Binding-site contacts:
Ligand atom N contacts residue TYR171 of chain 1.C at 2.6 Å (h-bond).
Ligand atom CA contacts residue TYR7 of chain 1.C at 3.5 Å (hydrophobic).
Ligand atom O contacts residue TRP147 of chain 1.C at 2.8 Å (h-bond).
Ligand atom OXT contacts residue THR143 of chain 1.C at 2.6 Å (h-bond).
Ligand atom CB contacts residue TYR156 of chain 1.C at 3.4 Å (hydrophobic).
Ligand atom OG contacts residue GLU63 of chain 1.C at 2.8 Å (salt-bridge).
Ligand atom O contacts residue TYR7 of chain 1.C at 3.5 Å.
Ligand atom C contacts residue TYR84 of chain 1.C at 3.2 Å (hydrophobic).
Ligand atom CD2 contacts residue TRP147 of chain 1.C at 3.4 Å (hydrophobic).
Ligand atom CB contacts residue TRP73 of chain 1.C at 3.2 Å (hydrophobic).
Ligand atom CG contacts residue GLN70 of chain 1.C at 3.4 Å.
Ligand atom ND1 contacts residue VAL76 of chain 1.C at 3.4 Å.
Ligand atom OD1 contacts residue GLN70 of chain 1.C at 3.3 Å (h-bond).
Ligand atom CE2 contacts residue LYS66 of chain 1.C at 3.4 Å.
Ligand atom N contacts residue GLN70 of chain 1.C at 2.8 Å (h-bond).
Ligand atom O contacts residue ASN80 of chain 1.C at 2.7 Å (h-bond).
Ligand atom O contacts residue HIS155 of chain 1.C at 2.6 Å (h-bond).
Ligand atom OD1 contacts residue GLN97 of chain 1.C at 2.9 Å (h-bond).
Ligand atom CB contacts residue TRP167 of chain 1.C at 3.4 Å (hydrophobic).
Ligand atom O contacts residue LYS66 of chain 1.C at 2.8 Å (salt-bridge).
Ligand atom O contacts residue TRP73 of chain 1.C at 2.9 Å (h-bond).
Ligand atom CG contacts residue LYS66 of chain 1.C at 3.1 Å.
Ligand atom N contacts residue SER77 of chain 1.C at 3.2 Å (h-bond).
Ligand atom NE1 contacts residue LYS66 of chain 1.C at 3.3 Å.
Ligand atom O contacts residue GLN70 of chain 1.C at 3.3 Å.
Ligand atom ND2 contacts residue TRP73 of chain 1.C at 3.4 Å.
Ligand atom O contacts residue LYS146 of chain 1.C at 3.1 Å (salt-bridge).
Ligand atom CD2 contacts residue TRP73 of chain 1.C at 3.4 Å (hydrophobic).
Ligand atom ND2 contacts residue GLN70 of chain 1.C at 3.4 Å (h-bond).
Ligand atom N contacts residue TYR156 of chain 1.C at 3.1 Å (h-bond).
Ligand atom N contacts residue TYR7 of chain 1.C at 2.8 Å (h-bond).
Ligand atom CD2 contacts residue SER99 of chain 1.C at 3.4 Å.
Ligand atom O contacts residue TRP73 of chain 1.C at 3.0 Å (h-bond).
Ligand atom O contacts residue TYR84 of chain 1.C at 2.9 Å (h-bond).
Ligand atom CA contacts residue TYR171 of chain 1.C at 3.4 Å (hydrophobic).
Ligand atom N contacts residue GLU63 of chain 1.C at 2.8 Å (salt-bridge).
Ligand atom OXT contacts residue TYR84 of chain 1.C at 2.7 Å (h-bond).
Ligand atom O contacts residue TYR159 of chain 1.C at 2.5 Å (h-bond).
Ligand atom ND2 contacts residue GLN97 of chain 1.C at 2.8 Å (h-bond).
Ligand atom O contacts residue LYS146 of chain 1.C at 3.0 Å.

Sequence of chain 1.C:
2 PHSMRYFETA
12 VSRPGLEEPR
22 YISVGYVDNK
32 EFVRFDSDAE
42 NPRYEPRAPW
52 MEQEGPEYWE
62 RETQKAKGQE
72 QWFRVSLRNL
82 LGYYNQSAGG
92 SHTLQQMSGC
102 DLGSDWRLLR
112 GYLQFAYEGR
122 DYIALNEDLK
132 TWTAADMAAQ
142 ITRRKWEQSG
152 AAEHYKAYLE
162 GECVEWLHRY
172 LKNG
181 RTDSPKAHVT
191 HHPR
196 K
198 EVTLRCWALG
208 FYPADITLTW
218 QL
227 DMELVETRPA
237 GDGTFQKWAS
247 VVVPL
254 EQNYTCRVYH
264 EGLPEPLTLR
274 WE

This small molecule binds to this protein.
Small molecule (SMILES): CC[C@H](N)C(=O)N[C@@H](CO)C(=O)N[C@@H](CC(C)C)C(=O)N[C@@H](CC1=c2ccccc2=NC1)C(=O)N[C@@H](CC(N)=O)C(=O)NCC(=O)N1CCC[C@H]1C(=O)N[C@@H](CC1=NC=NC1)C(=O)N[C@@H](CC(C)C)C(=O)O